Sequence of chain 1.A:
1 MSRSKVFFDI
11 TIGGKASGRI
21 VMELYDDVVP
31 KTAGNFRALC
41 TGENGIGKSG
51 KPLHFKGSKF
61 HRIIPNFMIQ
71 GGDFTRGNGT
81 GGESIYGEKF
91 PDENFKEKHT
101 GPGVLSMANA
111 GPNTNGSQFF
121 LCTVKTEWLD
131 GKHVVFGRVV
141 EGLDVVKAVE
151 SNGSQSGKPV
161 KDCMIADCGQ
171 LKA

The protein below binds the small molecule below.
Small molecule (SMILES): C[C@H](N)C(=O)O

Binding-site contacts:
Ligand atom C contacts residue ALA108 of chain 1.A at 4.1 Å (hydrophobic).
Ligand atom O contacts residue ASN109 of chain 1.A at 2.6 Å (h-bond).
Ligand atom O contacts residue PRO1 of chain 1.C at 2.3 Å (h-bond).
Ligand atom C contacts residue PRO1 of chain 1.C at 1.4 Å (hydrophobic).
Ligand atom N contacts residue ASN109 of chain 1.A at 2.7 Å (h-bond).
Ligand atom O contacts residue HIS133 of chain 1.A at 3.3 Å.
Ligand atom CA contacts residue ASN109 of chain 1.A at 3.4 Å.
Ligand atom CB contacts residue HIS133 of chain 1.A at 4.0 Å.
Ligand atom CA contacts residue HIS133 of chain 1.A at 4.4 Å.
Ligand atom C contacts residue GLN70 of chain 1.A at 4.3 Å.
Ligand atom C contacts residue ASN109 of chain 1.A at 3.6 Å.
Ligand atom N contacts residue PRO1 of chain 1.C at 3.5 Å (h-bond).
Ligand atom O contacts residue ALA108 of chain 1.A at 3.1 Å.
Ligand atom CA contacts residue PRO1 of chain 1.C at 2.5 Å (hydrophobic).
Ligand atom CB contacts residue ASN109 of chain 1.A at 3.4 Å.
Ligand atom C contacts residue HIS133 of chain 1.A at 3.5 Å.
Ligand atom CB contacts residue PRO1 of chain 1.C at 3.3 Å (hydrophobic).